Sequence of chain 1.D:
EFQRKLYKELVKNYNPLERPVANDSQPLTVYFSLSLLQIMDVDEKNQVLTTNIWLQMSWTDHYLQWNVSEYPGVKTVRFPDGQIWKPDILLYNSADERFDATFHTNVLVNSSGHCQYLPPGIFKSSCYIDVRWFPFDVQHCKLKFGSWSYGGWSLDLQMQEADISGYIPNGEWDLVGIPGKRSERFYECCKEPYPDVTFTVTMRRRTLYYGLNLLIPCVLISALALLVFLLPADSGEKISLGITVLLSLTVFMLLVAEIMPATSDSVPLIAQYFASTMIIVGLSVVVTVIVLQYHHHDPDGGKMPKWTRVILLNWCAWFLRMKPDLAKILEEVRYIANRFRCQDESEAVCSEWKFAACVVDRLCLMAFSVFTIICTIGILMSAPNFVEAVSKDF

Binding-site contacts:
Ligand atom C1 contacts residue SER69 of chain 1.D at 3.2 Å.
Ligand atom O6 contacts residue SER69 of chain 1.D at 3.7 Å.
Ligand atom O6 contacts residue GLU70 of chain 1.D at 4.3 Å.
Ligand atom C1 contacts residue ASN67 of chain 1.D at 1.4 Å.
Ligand atom O5 contacts residue SER69 of chain 1.D at 2.7 Å (h-bond).
Ligand atom C3 contacts residue ASN67 of chain 1.D at 3.8 Å.
Ligand atom C8 contacts residue ASN67 of chain 1.D at 4.5 Å.
Ligand atom C6 contacts residue SER69 of chain 1.D at 3.6 Å.
Ligand atom O5 contacts residue ASN67 of chain 1.D at 2.4 Å (h-bond).
Ligand atom C5 contacts residue ASN67 of chain 1.D at 3.7 Å.
Ligand atom C4 contacts residue ASN67 of chain 1.D at 4.2 Å.
Ligand atom C7 contacts residue ASN67 of chain 1.D at 3.4 Å.
Ligand atom O7 contacts residue ASN67 of chain 1.D at 3.6 Å (h-bond).
Ligand atom C2 contacts residue ASN67 of chain 1.D at 2.4 Å.
Ligand atom N2 contacts residue ASN67 of chain 1.D at 2.9 Å (h-bond).
Ligand atom C5 contacts residue SER69 of chain 1.D at 3.3 Å.

This protein binds this small molecule.
Small molecule (SMILES): CC(=O)N[C@@H]1[C@@H](O)[C@H](O)[C@@H](CO)O[C@H]1O